Sequence of chain 28.E:
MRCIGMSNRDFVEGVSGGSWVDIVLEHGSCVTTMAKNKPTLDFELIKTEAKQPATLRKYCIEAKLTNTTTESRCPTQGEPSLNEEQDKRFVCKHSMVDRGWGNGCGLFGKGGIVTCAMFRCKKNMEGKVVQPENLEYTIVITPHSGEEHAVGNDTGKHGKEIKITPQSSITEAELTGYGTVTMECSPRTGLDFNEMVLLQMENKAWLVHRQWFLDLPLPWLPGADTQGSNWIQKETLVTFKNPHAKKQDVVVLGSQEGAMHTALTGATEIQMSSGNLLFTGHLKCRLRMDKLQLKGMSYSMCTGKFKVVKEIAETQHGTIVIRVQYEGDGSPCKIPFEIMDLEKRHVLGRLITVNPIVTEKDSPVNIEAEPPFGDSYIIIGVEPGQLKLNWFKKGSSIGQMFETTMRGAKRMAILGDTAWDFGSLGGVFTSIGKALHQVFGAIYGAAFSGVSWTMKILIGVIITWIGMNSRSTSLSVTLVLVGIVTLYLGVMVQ

Binding-site contacts:
Ligand atom O7 contacts residue PHE90 of chain 28.E at 3.4 Å.
Ligand atom C1 contacts residue ASN67 of chain 28.E at 1.4 Å.
Ligand atom C5 contacts residue ASN67 of chain 28.E at 3.7 Å.
Ligand atom C3 contacts residue ASN67 of chain 28.E at 3.8 Å.
Ligand atom C7 contacts residue MET118 of chain 28.E at 4.1 Å (hydrophobic).
Ligand atom C2 contacts residue ASN67 of chain 28.E at 2.5 Å.
Ligand atom C4 contacts residue ASN67 of chain 28.E at 4.2 Å.
Ligand atom C8 contacts residue ASN67 of chain 28.E at 3.9 Å.
Ligand atom N2 contacts residue MET118 of chain 28.E at 3.9 Å.
Ligand atom O5 contacts residue ASN67 of chain 28.E at 2.4 Å (h-bond).
Ligand atom N2 contacts residue ASN67 of chain 28.E at 2.9 Å (h-bond).
Ligand atom C7 contacts residue ASN67 of chain 28.E at 3.6 Å.
Ligand atom O7 contacts residue ARG89 of chain 28.E at 3.8 Å.
Ligand atom O7 contacts residue MET118 of chain 28.E at 3.4 Å.
Ligand atom C7 contacts residue PHE90 of chain 28.E at 4.1 Å (hydrophobic).
Ligand atom O7 contacts residue ASN67 of chain 28.E at 4.5 Å.

This protein binds this small molecule.
Small molecule (SMILES): CC(=O)N[C@@H]1[C@@H](O)[C@H](O)[C@@H](CO)O[C@H]1O